A small-molecule ligand and the protein it binds are described below.
Small molecule (SMILES): N=C1N[C@H]2[C@H](CS[C@H]2CCCCC(=O)O)N1

Sequence of chain 4.A:
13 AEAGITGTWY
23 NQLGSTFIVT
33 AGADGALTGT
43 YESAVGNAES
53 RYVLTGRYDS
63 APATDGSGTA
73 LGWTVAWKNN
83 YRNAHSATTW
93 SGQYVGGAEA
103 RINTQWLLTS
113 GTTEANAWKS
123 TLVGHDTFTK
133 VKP

Sequence of chain 1.B:
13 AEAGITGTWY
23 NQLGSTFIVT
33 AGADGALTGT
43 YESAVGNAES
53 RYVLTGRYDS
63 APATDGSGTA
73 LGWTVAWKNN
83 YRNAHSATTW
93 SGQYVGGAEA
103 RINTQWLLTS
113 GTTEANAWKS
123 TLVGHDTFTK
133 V

Binding-site contacts:
Ligand atom N3 contacts residue SER27 of chain 1.B at 2.9 Å (h-bond).
Ligand atom N3 contacts residue TYR43 of chain 1.B at 2.6 Å (h-bond).
Ligand atom C9 contacts residue TRP79 of chain 1.B at 3.8 Å (hydrophobic).
Ligand atom C8 contacts residue VAL47 of chain 1.B at 3.8 Å (hydrophobic).
Ligand atom O12 contacts residue ALA86 of chain 1.B at 3.9 Å.
Ligand atom C6 contacts residue TRP108 of chain 1.B at 3.5 Å (hydrophobic).
Ligand atom C4 contacts residue TRP120 of chain 4.A at 3.8 Å (hydrophobic).
Ligand atom C9 contacts residue VAL47 of chain 1.B at 3.4 Å (hydrophobic).
Ligand atom O11 contacts residue GLY48 of chain 1.B at 3.1 Å.
Ligand atom C9 contacts residue ALA50 of chain 1.B at 3.7 Å (hydrophobic).
Ligand atom N3 contacts residue ASN23 of chain 1.B at 3.1 Å (h-bond).
Ligand atom N3 contacts residue LEU25 of chain 1.B at 3.5 Å.
Ligand atom C3 contacts residue SER45 of chain 1.B at 3.8 Å.
Ligand atom N2 contacts residue VAL47 of chain 1.B at 3.4 Å.
Ligand atom C10 contacts residue TRP79 of chain 1.B at 3.6 Å (hydrophobic).
Ligand atom C7 contacts residue TRP79 of chain 1.B at 3.9 Å (hydrophobic).
Ligand atom N2 contacts residue SER45 of chain 1.B at 3.1 Å (h-bond).
Ligand atom C8 contacts residue LEU110 of chain 1.B at 3.9 Å (hydrophobic).
Ligand atom C3 contacts residue ASP128 of chain 1.B at 3.7 Å.
Ligand atom C7 contacts residue VAL47 of chain 1.B at 3.3 Å (hydrophobic).
Ligand atom C2 contacts residue TRP120 of chain 4.A at 3.7 Å (hydrophobic).
Ligand atom N2 contacts residue LEU25 of chain 1.B at 3.7 Å.
Ligand atom C7 contacts residue SER45 of chain 1.B at 3.7 Å.
Ligand atom N1 contacts residue ASP128 of chain 1.B at 2.9 Å (salt-bridge).
Ligand atom C3 contacts residue TYR43 of chain 1.B at 3.5 Å (hydrophobic).
Ligand atom C3 contacts residue LEU25 of chain 1.B at 3.3 Å (hydrophobic).
Ligand atom C10 contacts residue ASN49 of chain 1.B at 3.5 Å.
Ligand atom C8 contacts residue TRP79 of chain 1.B at 3.9 Å (hydrophobic).
Ligand atom C3 contacts residue SER27 of chain 1.B at 3.9 Å.
Ligand atom C11 contacts residue ASN49 of chain 1.B at 3.6 Å.
Ligand atom O11 contacts residue ASN49 of chain 1.B at 2.9 Å (h-bond).
Ligand atom C5 contacts residue TRP108 of chain 1.B at 3.7 Å (hydrophobic).
Ligand atom C4 contacts residue VAL47 of chain 1.B at 3.5 Å (hydrophobic).
Ligand atom O12 contacts residue SER88 of chain 1.B at 3.2 Å (h-bond).
Ligand atom N3 contacts residue ASP128 of chain 1.B at 3.6 Å.
Ligand atom N1 contacts residue LEU25 of chain 1.B at 3.6 Å.
Ligand atom S1 contacts residue THR90 of chain 1.B at 3.2 Å (h-bond).
Ligand atom S1 contacts residue TRP79 of chain 1.B at 3.6 Å.
Ligand atom N3 contacts residue SER45 of chain 1.B at 3.8 Å.
Ligand atom S1 contacts residue TRP92 of chain 1.B at 3.9 Å.